Binding-site contacts:
Ligand atom C28 contacts residue GLN90 of chain 1.B at 3.5 Å.
Ligand atom C6 contacts residue VAL93 of chain 1.B at 3.8 Å (hydrophobic).
Ligand atom C8 contacts residue SER97 of chain 1.B at 3.8 Å.
Ligand atom C22 contacts residue PHE92 of chain 1.B at 3.7 Å (hydrophobic).
Ligand atom C29 contacts residue LYS141 of chain 1.B at 3.6 Å.
Ligand atom C12 contacts residue LEU15 of chain 1.B at 3.6 Å (hydrophobic).
Ligand atom C18 contacts residue LEU15 of chain 1.B at 3.8 Å (hydrophobic).
Ligand atom C18 contacts residue GLY96 of chain 1.B at 3.8 Å.
Ligand atom C6 contacts residue PHE92 of chain 1.B at 3.9 Å (hydrophobic).
Ligand atom F26 contacts residue LYS94 of chain 1.B at 3.5 Å.
Ligand atom O17 contacts residue GLN90 of chain 1.B at 3.5 Å (h-bond).
Ligand atom C28 contacts residue LEU43 of chain 1.B at 3.8 Å (hydrophobic).
Ligand atom C2 contacts residue VAL93 of chain 1.B at 3.6 Å (hydrophobic).
Ligand atom O17 contacts residue LYS45 of chain 1.B at 3.0 Å (salt-bridge).
Ligand atom C16 contacts residue LYS141 of chain 1.B at 3.7 Å.
Ligand atom C29 contacts residue LEU144 of chain 1.B at 3.8 Å (hydrophobic).
Ligand atom C6 contacts residue LEU43 of chain 1.B at 3.7 Å (hydrophobic).
Ligand atom F27 contacts residue LEU15 of chain 1.B at 3.6 Å.
Ligand atom C29 contacts residue ILE143 of chain 1.B at 3.9 Å (hydrophobic).
Ligand atom N25 contacts residue PHE92 of chain 1.B at 3.5 Å.
Ligand atom C12 contacts residue GLY16 of chain 1.B at 3.7 Å.
Ligand atom C28 contacts residue VAL74 of chain 1.B at 3.8 Å (hydrophobic).
Ligand atom C6 contacts residue GLU91 of chain 1.B at 3.4 Å.
Ligand atom N25 contacts residue VAL93 of chain 1.B at 2.7 Å (h-bond).
Ligand atom C15 contacts residue SER162 of chain 1.B at 3.8 Å.
Ligand atom N1 contacts residue VAL93 of chain 1.B at 3.1 Å (h-bond).
Ligand atom C28 contacts residue GLU91 of chain 1.B at 3.3 Å.
Ligand atom C22 contacts residue VAL93 of chain 1.B at 3.2 Å (hydrophobic).
Ligand atom C11 contacts residue LYS141 of chain 1.B at 3.5 Å.
Ligand atom C20 contacts residue LEU15 of chain 1.B at 3.9 Å (hydrophobic).
Ligand atom C22 contacts residue GLY96 of chain 1.B at 3.6 Å.
Ligand atom O17 contacts residue SER162 of chain 1.B at 2.7 Å (h-bond).
Ligand atom C29 contacts residue ASN142 of chain 1.B at 3.8 Å.
Ligand atom C5 contacts residue LEU43 of chain 1.B at 3.6 Å (hydrophobic).
Ligand atom C23 contacts residue VAL93 of chain 1.B at 3.5 Å (hydrophobic).
Ligand atom N25 contacts residue GLY96 of chain 1.B at 3.6 Å.
Ligand atom C23 contacts residue GLY96 of chain 1.B at 3.4 Å.
Ligand atom N1 contacts residue PHE92 of chain 1.B at 3.7 Å.
Ligand atom N14 contacts residue LEU43 of chain 1.B at 3.8 Å.
Ligand atom C23 contacts residue PHE92 of chain 1.B at 3.8 Å (hydrophobic).

A small-molecule ligand and the protein it binds are described below.
Small molecule (SMILES): CC(C)CCN1c2nc(Nc3cc(F)c(O)c(F)c3)ncc2N(C)C(=O)C1(C)C

Sequence of chain 1.B:
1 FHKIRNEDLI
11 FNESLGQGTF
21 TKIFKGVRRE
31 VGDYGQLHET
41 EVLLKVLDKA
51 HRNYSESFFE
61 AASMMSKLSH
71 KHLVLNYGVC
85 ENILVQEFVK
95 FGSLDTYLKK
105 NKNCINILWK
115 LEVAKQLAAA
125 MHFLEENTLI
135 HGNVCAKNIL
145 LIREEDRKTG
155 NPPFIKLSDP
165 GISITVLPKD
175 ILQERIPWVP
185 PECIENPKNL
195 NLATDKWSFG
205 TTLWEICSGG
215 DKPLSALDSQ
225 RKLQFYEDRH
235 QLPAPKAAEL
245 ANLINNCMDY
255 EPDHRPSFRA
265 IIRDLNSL